Sequence of chain 2.A:
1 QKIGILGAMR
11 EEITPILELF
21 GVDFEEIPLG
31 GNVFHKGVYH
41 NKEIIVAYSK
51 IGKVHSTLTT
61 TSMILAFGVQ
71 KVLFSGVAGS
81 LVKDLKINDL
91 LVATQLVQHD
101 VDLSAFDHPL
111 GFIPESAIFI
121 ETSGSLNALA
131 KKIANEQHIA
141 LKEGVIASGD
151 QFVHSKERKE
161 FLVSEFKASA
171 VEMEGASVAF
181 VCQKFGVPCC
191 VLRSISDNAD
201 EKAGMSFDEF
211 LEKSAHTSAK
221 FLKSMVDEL

Binding-site contacts:
Ligand atom N6 contacts residue ASP197 of chain 2.A at 3.4 Å (salt-bridge).
Ligand atom DN7 contacts residue GLY79 of chain 2.A at 3.4 Å.
Ligand atom DN6A contacts residue ASP197 of chain 2.A at 2.4 Å.
Ligand atom N1 contacts residue VAL153 of chain 2.A at 2.1 Å.
Ligand atom DN7 contacts residue SER196 of chain 2.A at 3.4 Å.
Ligand atom DN7 contacts residue ASP197 of chain 2.A at 2.0 Å.
Ligand atom DN6 contacts residue ALA199 of chain 2.A at 3.2 Å.
Ligand atom DO3' contacts residue GLY52 of chain 2.A at 3.5 Å.
Ligand atom C2' contacts residue MET173 of chain 2.A at 3.2 Å (hydrophobic).
Ligand atom O3' contacts residue GLU174 of chain 2.A at 2.7 Å (salt-bridge).
Ligand atom C8 contacts residue ALA78 of chain 2.A at 3.5 Å (hydrophobic).
Ligand atom DN6A contacts residue VAL153 of chain 2.A at 3.2 Å.
Ligand atom DN6A contacts residue PHE152 of chain 2.A at 3.4 Å.
Ligand atom C5 contacts residue PHE152 of chain 2.A at 3.2 Å (hydrophobic).
Ligand atom C8 contacts residue GLY79 of chain 2.A at 3.6 Å.
Ligand atom C6 contacts residue VAL153 of chain 2.A at 3.1 Å (hydrophobic).
Ligand atom C10 contacts residue VAL77 of chain 2.A at 3.5 Å (hydrophobic).
Ligand atom C5 contacts residue GLY79 of chain 2.A at 3.6 Å.
Ligand atom DO3' contacts residue GLU174 of chain 2.A at 1.8 Å.
Ligand atom N7 contacts residue ASP197 of chain 2.A at 2.9 Å (salt-bridge).
Ligand atom DN6 contacts residue VAL153 of chain 2.A at 1.9 Å.
Ligand atom DO3' contacts residue ILE51 of chain 2.A at 3.4 Å.
Ligand atom N6 contacts residue VAL153 of chain 2.A at 2.8 Å (h-bond).
Ligand atom C3' contacts residue GLU174 of chain 2.A at 3.6 Å.
Ligand atom DO3' contacts residue ALA8 of chain 2.A at 3.5 Å.
Ligand atom C8 contacts residue ASP197 of chain 2.A at 3.5 Å.
Ligand atom N3 contacts residue MET173 of chain 2.A at 3.5 Å.
Ligand atom N3 contacts residue GLU172 of chain 2.A at 3.2 Å.
Ligand atom DN7 contacts residue PHE152 of chain 2.A at 3.6 Å.
Ligand atom C14 contacts residue PHE207 of chain 2.A at 3.6 Å (hydrophobic).
Ligand atom N7 contacts residue PHE152 of chain 2.A at 3.4 Å.
Ligand atom N6 contacts residue PHE152 of chain 2.A at 3.5 Å.
Ligand atom DN6A contacts residue ALA199 of chain 2.A at 3.4 Å.
Ligand atom C6 contacts residue PHE152 of chain 2.A at 3.4 Å (hydrophobic).
Ligand atom C9' contacts residue HIS108 of chain 1.A at 3.6 Å.
Ligand atom D151 contacts residue ARG193 of chain 2.A at 3.1 Å.
Ligand atom C8 contacts residue SER196 of chain 2.A at 3.5 Å.
Ligand atom C2 contacts residue VAL153 of chain 2.A at 2.8 Å (hydrophobic).
Ligand atom O3' contacts residue ILE51 of chain 2.A at 3.6 Å.
Ligand atom N7 contacts residue GLY79 of chain 2.A at 3.4 Å (h-bond).

The protein below binds the small molecule below.
Small molecule (SMILES): Nc1ncnc2c(CN3C[C@H](CSc4ccc(Cl)cc4)[C@@H](O)C3)c[nH]c12

Sequence of chain 1.A:
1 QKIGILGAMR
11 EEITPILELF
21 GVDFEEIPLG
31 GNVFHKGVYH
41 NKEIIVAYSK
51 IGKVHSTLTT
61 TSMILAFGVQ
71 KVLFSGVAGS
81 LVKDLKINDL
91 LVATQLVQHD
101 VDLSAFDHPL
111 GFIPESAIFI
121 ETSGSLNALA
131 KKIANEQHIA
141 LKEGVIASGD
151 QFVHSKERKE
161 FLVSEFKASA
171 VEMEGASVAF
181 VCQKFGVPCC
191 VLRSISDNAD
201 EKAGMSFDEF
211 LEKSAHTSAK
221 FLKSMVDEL